Binding-site contacts:
Ligand atom N2 contacts residue ALA105 of chain 1.A at 2.7 Å (h-bond).
Ligand atom C3 contacts residue ASP99 of chain 1.A at 3.6 Å.
Ligand atom O7 contacts residue ILE56 of chain 1.A at 3.7 Å.
Ligand atom O3 contacts residue ASN101 of chain 1.A at 3.6 Å (h-bond).
Ligand atom C5 contacts residue ASP99 of chain 1.A at 3.6 Å.
Ligand atom C7 contacts residue ASN57 of chain 1.A at 4.0 Å.
Ligand atom C5 contacts residue TRP60 of chain 1.A at 3.7 Å (hydrophobic).
Ligand atom C8 contacts residue ASP99 of chain 1.A at 4.0 Å.
Ligand atom O6 contacts residue TRP60 of chain 1.A at 2.9 Å (h-bond).
Ligand atom C1 contacts residue ASP99 of chain 1.A at 3.4 Å.
Ligand atom C8 contacts residue ALA105 of chain 1.A at 3.7 Å (hydrophobic).
Ligand atom C8 contacts residue ARG71 of chain 1.A at 3.7 Å.
Ligand atom C6 contacts residue ASP99 of chain 1.A at 3.1 Å.
Ligand atom C2 contacts residue ALA105 of chain 1.A at 3.5 Å (hydrophobic).
Ligand atom O6 contacts residue TRP61 of chain 1.A at 3.3 Å.
Ligand atom C8 contacts residue GLN55 of chain 1.A at 4.0 Å.
Ligand atom O7 contacts residue TRP60 of chain 1.A at 3.9 Å.
Ligand atom N2 contacts residue ASP99 of chain 1.A at 2.8 Å (salt-bridge).
Ligand atom C8 contacts residue TRP106 of chain 1.A at 3.2 Å (hydrophobic).
Ligand atom C4 contacts residue ASP99 of chain 1.A at 3.8 Å.
Ligand atom C1 contacts residue TRP60 of chain 1.A at 3.7 Å (hydrophobic).
Ligand atom C1 contacts residue ALA105 of chain 1.A at 3.8 Å (hydrophobic).
Ligand atom C2 contacts residue ASP99 of chain 1.A at 3.4 Å.
Ligand atom C4 contacts residue TRP60 of chain 1.A at 3.9 Å (hydrophobic).
Ligand atom C7 contacts residue ALA105 of chain 1.A at 3.6 Å (hydrophobic).
Ligand atom O6 contacts residue ASP99 of chain 1.A at 2.5 Å (salt-bridge).
Ligand atom C6 contacts residue TRP60 of chain 1.A at 3.8 Å (hydrophobic).
Ligand atom O1 contacts residue ASN57 of chain 1.A at 3.5 Å.
Ligand atom C7 contacts residue ASP99 of chain 1.A at 3.8 Å.
Ligand atom O5 contacts residue TRP60 of chain 1.A at 3.9 Å.
Ligand atom O7 contacts residue ASN57 of chain 1.A at 2.9 Å (h-bond).
Ligand atom O6 contacts residue ASN101 of chain 1.A at 2.9 Å (h-bond).
Ligand atom O7 contacts residue ARG71 of chain 1.A at 3.6 Å.
Ligand atom O7 contacts residue TRP61 of chain 1.A at 3.3 Å.
Ligand atom C6 contacts residue TRP61 of chain 1.A at 3.5 Å (hydrophobic).
Ligand atom C8 contacts residue LEU73 of chain 1.A at 3.6 Å (hydrophobic).
Ligand atom C3 contacts residue ALA105 of chain 1.A at 3.8 Å (hydrophobic).
Ligand atom C6 contacts residue ASN101 of chain 1.A at 3.8 Å.
Ligand atom O4 contacts residue ASP99 of chain 1.A at 3.3 Å (salt-bridge).
Ligand atom O3 contacts residue TRP61 of chain 1.A at 3.0 Å (h-bond).

Sequence of chain 1.A:
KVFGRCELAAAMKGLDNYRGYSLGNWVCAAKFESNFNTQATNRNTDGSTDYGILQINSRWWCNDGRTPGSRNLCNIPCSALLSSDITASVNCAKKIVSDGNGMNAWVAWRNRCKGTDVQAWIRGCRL

The small molecule below binds the protein below.
Small molecule (SMILES): CC(=O)N[C@@H]1[C@@H](O)[C@H](O[C@@H]2O[C@H](CO)[C@@H](O[C@@H]3O[C@H](CO)[C@@H](O)[C@H](O)[C@H]3NC(C)=O)[C@H](O)[C@H]2NC(C)=O)[C@@H](CO)O[C@H]1O